This small molecule binds to this protein.
Small molecule (SMILES): Cc1ccc(-c2ccc3c(ccc4sc5c(c43)NC[C@@H](C)NC5=O)n2)cn1

Binding-site contacts:
Ligand atom C13 contacts residue LEU97 of chain 1.A at 3.4 Å (hydrophobic).
Ligand atom C19 contacts residue LEU97 of chain 1.A at 3.8 Å (hydrophobic).
Ligand atom C15 contacts residue LEU26 of chain 1.A at 3.6 Å (hydrophobic).
Ligand atom N27 contacts residue ASP163 of chain 1.A at 3.7 Å.
Ligand atom C18 contacts residue LEU97 of chain 1.A at 3.1 Å (hydrophobic).
Ligand atom C19 contacts residue CYS96 of chain 1.A at 3.3 Å (hydrophobic).
Ligand atom C24 contacts residue LEU97 of chain 1.A at 3.1 Å (hydrophobic).
Ligand atom C3 contacts residue GLY29 of chain 1.A at 3.8 Å.
Ligand atom C2 contacts residue GLY29 of chain 1.A at 3.6 Å.
Ligand atom C1 contacts residue ASN147 of chain 1.A at 3.6 Å.
Ligand atom C9 contacts residue ALA47 of chain 1.A at 3.8 Å (hydrophobic).
Ligand atom C14 contacts residue LEU26 of chain 1.A at 3.2 Å (hydrophobic).
Ligand atom N12 contacts residue LEU97 of chain 1.A at 3.4 Å (h-bond).
Ligand atom C5 contacts residue VAL34 of chain 1.A at 3.9 Å (hydrophobic).
Ligand atom O26 contacts residue ASP163 of chain 1.A at 3.7 Å.
Ligand atom C9 contacts residue GLU95 of chain 1.A at 3.9 Å.
Ligand atom C6 contacts residue THR162 of chain 1.A at 3.5 Å.
Ligand atom C19 contacts residue LEU26 of chain 1.A at 3.6 Å (hydrophobic).
Ligand atom C25 contacts residue THR162 of chain 1.A at 3.6 Å.
Ligand atom C1 contacts residue GLU146 of chain 1.A at 3.6 Å.
Ligand atom C6 contacts residue VAL34 of chain 1.A at 3.9 Å (hydrophobic).
Ligand atom C22 contacts residue ASP98 of chain 1.A at 3.6 Å.
Ligand atom N23 contacts residue LEU97 of chain 1.A at 3.8 Å.
Ligand atom C13 contacts residue LEU26 of chain 1.A at 3.8 Å (hydrophobic).
Ligand atom C10 contacts residue ALA47 of chain 1.A at 3.3 Å (hydrophobic).
Ligand atom C20 contacts residue CYS96 of chain 1.A at 3.4 Å (hydrophobic).
Ligand atom C20 contacts residue LEU26 of chain 1.A at 3.7 Å (hydrophobic).
Ligand atom C10 contacts residue LEU97 of chain 1.A at 3.7 Å (hydrophobic).
Ligand atom O26 contacts residue LYS49 of chain 1.A at 3.2 Å (salt-bridge).
Ligand atom S7 contacts residue MET94 of chain 1.A at 3.8 Å.
Ligand atom C10 contacts residue GLU95 of chain 1.A at 3.5 Å.
Ligand atom C20 contacts residue ASP98 of chain 1.A at 3.8 Å.
Ligand atom N23 contacts residue ASP98 of chain 1.A at 3.6 Å.
Ligand atom S7 contacts residue THR162 of chain 1.A at 3.4 Å.
Ligand atom C24 contacts residue ASP98 of chain 1.A at 3.9 Å.
Ligand atom C3 contacts residue LEU28 of chain 1.A at 3.7 Å (hydrophobic).
Ligand atom N27 contacts residue GLY29 of chain 1.A at 3.6 Å.
Ligand atom C21 contacts residue ASP98 of chain 1.A at 3.5 Å.
Ligand atom O26 contacts residue THR162 of chain 1.A at 3.7 Å.
Ligand atom C9 contacts residue LEU97 of chain 1.A at 3.8 Å (hydrophobic).

Sequence of chain 1.A:
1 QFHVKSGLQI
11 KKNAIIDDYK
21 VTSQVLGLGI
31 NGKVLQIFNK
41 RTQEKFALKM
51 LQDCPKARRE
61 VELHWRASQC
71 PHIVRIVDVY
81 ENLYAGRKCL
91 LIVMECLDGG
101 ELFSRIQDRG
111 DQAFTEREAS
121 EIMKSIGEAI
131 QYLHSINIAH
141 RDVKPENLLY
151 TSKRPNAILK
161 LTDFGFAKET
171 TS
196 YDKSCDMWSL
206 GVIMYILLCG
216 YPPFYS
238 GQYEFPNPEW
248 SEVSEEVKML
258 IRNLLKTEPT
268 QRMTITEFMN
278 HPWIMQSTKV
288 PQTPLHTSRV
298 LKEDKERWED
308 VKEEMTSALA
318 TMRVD